Binding-site contacts:
Ligand atom C47 contacts residue ARG276 of chain 35.D at 3.5 Å.
Ligand atom O10 contacts residue GLY360 of chain 35.D at 3.8 Å.
Ligand atom C42 contacts residue VAL23 of chain 35.D at 3.2 Å (hydrophobic).
Ligand atom O13 contacts residue PRO358 of chain 35.D at 3.2 Å.
Ligand atom C44 contacts residue LEU361 of chain 35.D at 3.1 Å (hydrophobic).
Ligand atom C31 contacts residue HIS227 of chain 35.D at 3.6 Å.
Ligand atom C33 contacts residue GLU22 of chain 35.D at 3.7 Å.
Ligand atom C04 contacts residue HIS227 of chain 35.D at 3.5 Å.
Ligand atom C09 contacts residue HIS227 of chain 35.D at 3.6 Å.
Ligand atom O06 contacts residue LEU215 of chain 35.D at 3.5 Å.
Ligand atom C28 contacts residue PRO358 of chain 35.D at 3.7 Å (hydrophobic).
Ligand atom O06 contacts residue PRO272 of chain 35.D at 3.7 Å.
Ligand atom C14 contacts residue THR274 of chain 35.D at 3.6 Å.
Ligand atom C06 contacts residue HIS227 of chain 35.D at 2.2 Å.
Ligand atom C15 contacts residue PRO272 of chain 35.D at 3.3 Å (hydrophobic).
Ligand atom C15 contacts residue LEU273 of chain 35.D at 3.7 Å (hydrophobic).
Ligand atom O12 contacts residue GLY360 of chain 35.D at 3.8 Å.
Ligand atom C41 contacts residue VAL23 of chain 35.D at 2.8 Å (hydrophobic).
Ligand atom C14 contacts residue LEU215 of chain 35.D at 3.3 Å (hydrophobic).
Ligand atom C42 contacts residue GLU27 of chain 35.D at 3.4 Å.
Ligand atom O06 contacts residue LEU273 of chain 35.D at 3.0 Å.
Ligand atom C15 contacts residue THR274 of chain 35.D at 3.8 Å.
Ligand atom C40 contacts residue VAL23 of chain 35.D at 3.7 Å (hydrophobic).
Ligand atom C16 contacts residue THR274 of chain 35.D at 3.6 Å.
Ligand atom O06 contacts residue THR274 of chain 35.D at 2.9 Å (h-bond).
Ligand atom C05 contacts residue HIS227 of chain 35.D at 2.9 Å.
Ligand atom O07 contacts residue THR274 of chain 35.D at 3.7 Å.
Ligand atom C39 contacts residue ALA231 of chain 35.D at 3.7 Å (hydrophobic).
Ligand atom C36 contacts residue HIS227 of chain 35.D at 3.4 Å.
Ligand atom C07 contacts residue ASP224 of chain 35.D at 3.6 Å.
Ligand atom C41 contacts residue GLU27 of chain 35.D at 3.3 Å.
Ligand atom C07 contacts residue HIS227 of chain 35.D at 2.4 Å.
Ligand atom C16 contacts residue PRO272 of chain 35.D at 3.8 Å (hydrophobic).
Ligand atom C08 contacts residue HIS227 of chain 35.D at 3.1 Å.
Ligand atom O14 contacts residue HIS227 of chain 35.D at 2.3 Å (h-bond).
Ligand atom O13 contacts residue ARG359 of chain 35.D at 3.3 Å (salt-bridge).
Ligand atom O05 contacts residue LEU361 of chain 35.D at 3.2 Å.
Ligand atom C19 contacts residue THR274 of chain 35.D at 3.2 Å.
Ligand atom O01 contacts residue ARG276 of chain 35.D at 3.7 Å.
Ligand atom C30 contacts residue HIS227 of chain 35.D at 3.2 Å.

Sequence of chain 35.D:
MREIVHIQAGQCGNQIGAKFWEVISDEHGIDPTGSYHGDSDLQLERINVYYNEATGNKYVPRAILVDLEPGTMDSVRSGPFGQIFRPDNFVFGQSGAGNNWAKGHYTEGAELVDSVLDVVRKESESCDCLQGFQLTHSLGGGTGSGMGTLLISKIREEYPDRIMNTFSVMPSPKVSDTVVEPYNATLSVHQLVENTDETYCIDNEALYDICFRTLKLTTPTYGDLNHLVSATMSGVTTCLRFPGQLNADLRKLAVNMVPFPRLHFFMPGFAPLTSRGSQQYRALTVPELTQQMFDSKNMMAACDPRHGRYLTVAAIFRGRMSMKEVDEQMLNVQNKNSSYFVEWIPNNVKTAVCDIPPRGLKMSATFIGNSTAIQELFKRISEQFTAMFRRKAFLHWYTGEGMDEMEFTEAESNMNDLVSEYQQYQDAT

The protein below binds the small molecule below.
Small molecule (SMILES): CC(=O)O[C@H]1C(=O)[C@@]2(C)[C@H]([C@H](OC(=O)c3ccccc3)[C@]3(O)C[C@H](OC(=O)[C@H](O)[C@@H](NC(=O)c4ccccc4)c4ccccc4)C(C)=C1C3(C)C)[C@]1(OC(C)=O)CO[C@@H]1C[C@@H]2O